Binding-site contacts:
Ligand atom CG2 contacts residue GLU236 of chain 1.T at 3.3 Å.
Ligand atom CG1 contacts residue VAL280 of chain 1.T at 4.0 Å (hydrophobic).
Ligand atom C contacts residue THR235 of chain 1.T at 3.6 Å.
Ligand atom O contacts residue ASN227 of chain 1.T at 3.6 Å.
Ligand atom O contacts residue TYR94 of chain 1.T at 2.9 Å.
Ligand atom CB contacts residue LEU286 of chain 1.T at 3.9 Å (hydrophobic).
Ligand atom CB contacts residue TYR238 of chain 1.T at 3.6 Å (hydrophobic).
Ligand atom CB contacts residue ASP233 of chain 1.T at 3.0 Å.
Ligand atom N contacts residue THR235 of chain 1.T at 3.5 Å (h-bond).
Ligand atom CG contacts residue TYR273 of chain 1.T at 3.6 Å (hydrophobic).
Ligand atom N contacts residue TYR273 of chain 1.T at 3.9 Å.
Ligand atom CD1 contacts residue TYR91 of chain 1.T at 3.9 Å (hydrophobic).
Ligand atom CA contacts residue ASN227 of chain 1.T at 3.7 Å.
Ligand atom N contacts residue ASN227 of chain 1.T at 3.0 Å (h-bond).
Ligand atom CG1 contacts residue TYR94 of chain 1.T at 3.8 Å (hydrophobic).
Ligand atom CA contacts residue THR235 of chain 1.T at 3.6 Å.
Ligand atom CG2 contacts residue HIS277 of chain 1.T at 3.3 Å.
Ligand atom CG contacts residue HIS277 of chain 1.T at 3.8 Å.
Ligand atom O contacts residue THR235 of chain 1.T at 3.1 Å (h-bond).
Ligand atom C contacts residue THR235 of chain 1.T at 3.6 Å.
Ligand atom CD contacts residue TYR273 of chain 1.T at 3.3 Å (hydrophobic).
Ligand atom C contacts residue LEU286 of chain 1.T at 3.8 Å (hydrophobic).
Ligand atom O contacts residue HIS277 of chain 1.T at 3.4 Å.
Ligand atom CG2 contacts residue PHE278 of chain 1.T at 3.7 Å (hydrophobic).
Ligand atom CB contacts residue HIS277 of chain 1.T at 3.7 Å.
Ligand atom CG contacts residue LYS234 of chain 1.T at 3.3 Å.
Ligand atom C contacts residue TYR94 of chain 1.T at 4.0 Å (hydrophobic).
Ligand atom N contacts residue THR235 of chain 1.T at 3.9 Å.
Ligand atom O contacts residue THR235 of chain 1.T at 3.0 Å (h-bond).
Ligand atom CG2 contacts residue LEU286 of chain 1.T at 3.7 Å (hydrophobic).
Ligand atom O contacts residue LEU286 of chain 1.T at 3.2 Å.
Ligand atom CD contacts residue HIS277 of chain 1.T at 3.9 Å.
Ligand atom C contacts residue ASN281 of chain 1.T at 3.8 Å.
Ligand atom O contacts residue LYS234 of chain 1.T at 3.6 Å.
Ligand atom O contacts residue ASN281 of chain 1.T at 2.6 Å (h-bond).
Ligand atom CG contacts residue ASP233 of chain 1.T at 3.0 Å.
Ligand atom C contacts residue ASN227 of chain 1.T at 3.5 Å.
Ligand atom CG2 contacts residue ASN281 of chain 1.T at 3.6 Å.
Ligand atom C contacts residue THR235 of chain 1.T at 3.6 Å.
Ligand atom CD1 contacts residue TYR94 of chain 1.T at 3.5 Å (hydrophobic).

Sequence of chain 1.T:
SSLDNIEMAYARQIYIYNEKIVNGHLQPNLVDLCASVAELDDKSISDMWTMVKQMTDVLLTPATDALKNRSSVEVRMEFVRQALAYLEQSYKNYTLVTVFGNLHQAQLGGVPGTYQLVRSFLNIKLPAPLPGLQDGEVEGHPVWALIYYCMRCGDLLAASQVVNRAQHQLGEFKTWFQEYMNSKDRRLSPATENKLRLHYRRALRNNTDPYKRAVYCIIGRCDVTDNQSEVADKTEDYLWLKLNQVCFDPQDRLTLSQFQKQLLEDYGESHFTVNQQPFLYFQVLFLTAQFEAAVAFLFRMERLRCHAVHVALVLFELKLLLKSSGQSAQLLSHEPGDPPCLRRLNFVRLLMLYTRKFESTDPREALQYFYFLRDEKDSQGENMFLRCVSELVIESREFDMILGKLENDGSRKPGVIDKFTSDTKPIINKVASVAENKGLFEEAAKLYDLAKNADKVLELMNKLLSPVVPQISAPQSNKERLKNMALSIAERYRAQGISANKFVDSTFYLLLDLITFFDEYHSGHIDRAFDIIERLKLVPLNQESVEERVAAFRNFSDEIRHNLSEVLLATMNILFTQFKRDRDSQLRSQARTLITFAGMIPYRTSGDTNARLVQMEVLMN

The protein below binds the small molecule below.
Small molecule (SMILES): CC[C@H](C)[C@H](NC(=O)[C@H](CO)NC(=O)[C@H](CCCN=C(N)N)NC(=O)[C@@H](NC(=O)[C@@H]1CCCN1C(=O)[C@@H]1CCCN1C(=O)[C@H](C)N)C(C)C)C(=O)N[C@H](C=O)Cc1ccc(O)cc1